Binding-site contacts:
Ligand atom C11 contacts residue ASP85 of chain 44.A at 3.8 Å.
Ligand atom O3 contacts residue GLY78 of chain 44.E at 3.6 Å.
Ligand atom O4 contacts residue HIS298 of chain 44.E at 3.0 Å (h-bond).
Ligand atom C3 contacts residue GLY78 of chain 44.E at 4.0 Å.
Ligand atom O1B contacts residue TYR72 of chain 44.E at 3.8 Å.
Ligand atom C8 contacts residue ARG77 of chain 44.E at 4.2 Å.
Ligand atom O4 contacts residue VAL296 of chain 44.E at 4.0 Å.
Ligand atom C2 contacts residue GLY78 of chain 44.E at 4.1 Å.
Ligand atom O4 contacts residue THR291 of chain 44.E at 3.4 Å.
Ligand atom O4 contacts residue GLY78 of chain 44.E at 3.0 Å.
Ligand atom C3 contacts residue VAL296 of chain 44.E at 3.7 Å (hydrophobic).
Ligand atom C3 contacts residue HIS298 of chain 44.E at 3.8 Å.
Ligand atom O1B contacts residue ASN80 of chain 44.E at 4.2 Å.
Ligand atom C6 contacts residue TYR72 of chain 44.E at 3.3 Å (hydrophobic).
Ligand atom C1 contacts residue GLY78 of chain 44.E at 4.0 Å.
Ligand atom O10 contacts residue THR291 of chain 44.E at 3.8 Å.
Ligand atom N5 contacts residue TYR72 of chain 44.E at 3.1 Å (h-bond).
Ligand atom C1 contacts residue TYR72 of chain 44.E at 3.8 Å (hydrophobic).
Ligand atom C4 contacts residue HIS298 of chain 44.E at 3.6 Å.
Ligand atom O4 contacts residue ILE79 of chain 44.E at 3.5 Å (h-bond).
Ligand atom O1A contacts residue ARG77 of chain 44.E at 3.1 Å (salt-bridge).
Ligand atom C1 contacts residue ARG77 of chain 44.E at 3.4 Å.
Ligand atom O8 contacts residue TYR72 of chain 44.E at 3.5 Å (h-bond).
Ligand atom C4 contacts residue GLY78 of chain 44.E at 3.3 Å.
Ligand atom O1A contacts residue SER89 of chain 44.E at 3.4 Å (h-bond).
Ligand atom O10 contacts residue ASN293 of chain 44.E at 3.9 Å.
Ligand atom O4 contacts residue TYR72 of chain 44.E at 4.2 Å.
Ligand atom C5 contacts residue TYR72 of chain 44.E at 3.4 Å (hydrophobic).
Ligand atom C6 contacts residue ASN93 of chain 44.E at 3.4 Å.
Ligand atom O6 contacts residue ASN93 of chain 44.E at 3.5 Å (h-bond).
Ligand atom C5 contacts residue ASN93 of chain 44.E at 4.1 Å.
Ligand atom O1A contacts residue TYR72 of chain 44.E at 3.5 Å.
Ligand atom C1 contacts residue SER89 of chain 44.E at 4.2 Å.
Ligand atom O1B contacts residue ARG77 of chain 44.E at 2.8 Å (salt-bridge).
Ligand atom C3 contacts residue GLY78 of chain 44.E at 4.0 Å.
Ligand atom O1A contacts residue GLY78 of chain 44.E at 3.3 Å (h-bond).
Ligand atom C7 contacts residue TYR72 of chain 44.E at 3.9 Å (hydrophobic).
Ligand atom C4 contacts residue TYR72 of chain 44.E at 3.4 Å (hydrophobic).
Ligand atom O1B contacts residue SER89 of chain 44.E at 4.1 Å.
Ligand atom C8 contacts residue TYR72 of chain 44.E at 4.1 Å (hydrophobic).

Sequence of chain 44.A:
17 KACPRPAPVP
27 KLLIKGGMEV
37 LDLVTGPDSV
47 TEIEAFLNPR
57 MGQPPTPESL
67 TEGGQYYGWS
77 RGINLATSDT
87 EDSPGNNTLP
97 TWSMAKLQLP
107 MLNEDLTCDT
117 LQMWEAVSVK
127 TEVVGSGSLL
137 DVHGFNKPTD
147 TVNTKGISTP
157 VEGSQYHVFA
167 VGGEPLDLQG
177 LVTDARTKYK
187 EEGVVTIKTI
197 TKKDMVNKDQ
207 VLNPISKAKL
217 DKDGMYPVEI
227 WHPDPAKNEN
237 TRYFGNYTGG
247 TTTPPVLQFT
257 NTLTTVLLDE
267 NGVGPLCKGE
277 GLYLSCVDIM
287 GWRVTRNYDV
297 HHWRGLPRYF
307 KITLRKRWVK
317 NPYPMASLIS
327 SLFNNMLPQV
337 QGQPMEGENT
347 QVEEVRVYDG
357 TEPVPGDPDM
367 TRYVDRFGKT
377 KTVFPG

Sequence of chain 44.E:
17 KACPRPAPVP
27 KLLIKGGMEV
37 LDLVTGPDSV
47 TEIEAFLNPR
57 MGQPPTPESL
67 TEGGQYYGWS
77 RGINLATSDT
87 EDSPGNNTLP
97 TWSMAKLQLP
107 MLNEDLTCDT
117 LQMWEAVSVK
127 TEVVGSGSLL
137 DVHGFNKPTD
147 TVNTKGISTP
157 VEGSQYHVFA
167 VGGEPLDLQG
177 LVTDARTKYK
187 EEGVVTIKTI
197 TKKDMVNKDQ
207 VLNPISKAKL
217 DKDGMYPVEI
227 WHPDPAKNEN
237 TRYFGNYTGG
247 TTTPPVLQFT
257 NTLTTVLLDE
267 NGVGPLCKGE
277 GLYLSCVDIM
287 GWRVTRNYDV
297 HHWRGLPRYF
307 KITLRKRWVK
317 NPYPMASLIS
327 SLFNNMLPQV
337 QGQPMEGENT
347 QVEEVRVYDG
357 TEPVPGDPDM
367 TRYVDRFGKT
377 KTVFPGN

The protein below binds the small molecule below.
Small molecule (SMILES): CC(=O)N[C@@H]1[C@@H](O[C@@H]2O[C@H](CO)[C@H](O)[C@H](O[C@]3(C(=O)O)C[C@H](O)[C@@H](NC(C)=O)[C@H]([C@H](O)[C@H](O)CO)O3)[C@H]2O)[C@H](O)[C@@H](CO[C@]2(C(=O)O)C[C@H](O)[C@@H](NC(C)=O)[C@H]([C@H](O)[C@H](O)CO)O2)O[C@H]1O